The protein below binds the small molecule below.
Small molecule (SMILES): O=C[C@H](O)COP(=O)(O)O

Binding-site contacts:
Ligand atom O4P contacts residue THR285 of chain 1.A at 2.9 Å (h-bond).
Ligand atom O4P contacts residue ARG283 of chain 1.A at 2.7 Å (salt-bridge).
Ligand atom O2 contacts residue ARG437 of chain 1.A at 2.4 Å (salt-bridge).
Ligand atom O1P contacts residue TYR155 of chain 1.A at 3.1 Å (h-bond).
Ligand atom C3 contacts residue ARG283 of chain 1.A at 4.3 Å.
Ligand atom C3 contacts residue ARG437 of chain 1.A at 4.2 Å.
Ligand atom O1 contacts residue TYR155 of chain 1.A at 4.1 Å.
Ligand atom C2 contacts residue TYR155 of chain 1.A at 3.3 Å (hydrophobic).
Ligand atom O4P contacts residue THR435 of chain 1.A at 4.3 Å.
Ligand atom O2 contacts residue NAP1 of chain 1.E at 3.8 Å.
Ligand atom C2 contacts residue ARG437 of chain 1.A at 3.6 Å.
Ligand atom O1 contacts residue ARG283 of chain 1.A at 3.6 Å.
Ligand atom C1 contacts residue SER284 of chain 1.A at 3.4 Å.
Ligand atom O1 contacts residue SER284 of chain 1.A at 3.2 Å (h-bond).
Ligand atom O1P contacts residue THR285 of chain 1.A at 3.0 Å (h-bond).
Ligand atom P contacts residue THR285 of chain 1.A at 3.5 Å.
Ligand atom O4P contacts residue GLN436 of chain 1.A at 3.2 Å.
Ligand atom O2P contacts residue ARG437 of chain 1.A at 3.4 Å.
Ligand atom C3 contacts residue THR285 of chain 1.A at 2.5 Å.
Ligand atom P contacts residue TYR155 of chain 1.A at 4.0 Å.
Ligand atom C2 contacts residue NAP1 of chain 1.E at 3.6 Å.
Ligand atom O1 contacts residue NAP1 of chain 1.E at 2.8 Å (h-bond).
Ligand atom P contacts residue ARG437 of chain 1.A at 4.0 Å.
Ligand atom C1 contacts residue NAP1 of chain 1.E at 2.4 Å.
Ligand atom O1 contacts residue ASN154 of chain 1.A at 3.2 Å (h-bond).
Ligand atom O2 contacts residue TYR155 of chain 1.A at 3.6 Å.
Ligand atom O3P contacts residue TYR155 of chain 1.A at 3.8 Å.
Ligand atom O3P contacts residue ARG283 of chain 1.A at 3.4 Å (salt-bridge).
Ligand atom C1 contacts residue ASN154 of chain 1.A at 4.3 Å.
Ligand atom C1 contacts residue TYR155 of chain 1.A at 4.2 Å (hydrophobic).
Ligand atom C2 contacts residue THR285 of chain 1.A at 3.9 Å.
Ligand atom C1 contacts residue LEU159 of chain 1.A at 4.2 Å (hydrophobic).
Ligand atom C1 contacts residue THR285 of chain 1.A at 4.3 Å.
Ligand atom C3 contacts residue TYR155 of chain 1.A at 3.9 Å (hydrophobic).
Ligand atom O4P contacts residue ARG437 of chain 1.A at 3.1 Å (salt-bridge).
Ligand atom O1P contacts residue ARG283 of chain 1.A at 3.3 Å (salt-bridge).
Ligand atom O2 contacts residue LEU159 of chain 1.A at 3.9 Å.
Ligand atom C1 contacts residue GLU250 of chain 1.A at 4.2 Å.
Ligand atom O2P contacts residue ARG103 of chain 1.A at 3.2 Å (salt-bridge).
Ligand atom P contacts residue ARG283 of chain 1.A at 3.3 Å.

Sequence of chain 1.A:
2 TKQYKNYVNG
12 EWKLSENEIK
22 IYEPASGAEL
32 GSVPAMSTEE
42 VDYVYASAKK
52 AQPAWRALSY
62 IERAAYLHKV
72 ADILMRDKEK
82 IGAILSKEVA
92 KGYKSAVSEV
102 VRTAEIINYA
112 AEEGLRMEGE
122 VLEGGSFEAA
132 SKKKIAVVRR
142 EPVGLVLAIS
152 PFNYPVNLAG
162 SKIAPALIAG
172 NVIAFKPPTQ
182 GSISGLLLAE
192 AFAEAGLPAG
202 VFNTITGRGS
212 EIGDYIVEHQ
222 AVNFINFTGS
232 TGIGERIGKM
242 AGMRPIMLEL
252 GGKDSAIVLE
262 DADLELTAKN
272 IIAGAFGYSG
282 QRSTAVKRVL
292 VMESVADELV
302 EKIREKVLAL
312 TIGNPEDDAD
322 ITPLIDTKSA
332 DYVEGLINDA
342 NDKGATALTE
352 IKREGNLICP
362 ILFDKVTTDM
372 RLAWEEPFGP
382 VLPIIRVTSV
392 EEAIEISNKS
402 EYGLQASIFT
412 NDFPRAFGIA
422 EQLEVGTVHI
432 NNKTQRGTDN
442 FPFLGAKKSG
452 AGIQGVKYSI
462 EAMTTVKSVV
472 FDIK